Binding-site contacts:
Ligand atom O2 contacts residue MAN7 of chain 2.I at 3.0 Å (h-bond).
Ligand atom C3 contacts residue MAN7 of chain 2.I at 3.2 Å.
Ligand atom C2 contacts residue MAN7 of chain 2.I at 2.3 Å.
Ligand atom O3 contacts residue MAN8 of chain 2.I at 3.0 Å.
Ligand atom C3 contacts residue MAN8 of chain 2.I at 3.6 Å.
Ligand atom O5 contacts residue MAN7 of chain 2.I at 2.6 Å (h-bond).
Ligand atom C4 contacts residue MAN8 of chain 2.I at 4.1 Å.
Ligand atom O3 contacts residue MAN7 of chain 2.I at 3.9 Å.
Ligand atom C5 contacts residue MAN7 of chain 2.I at 3.1 Å.
Ligand atom C4 contacts residue MAN7 of chain 2.I at 4.1 Å.
Ligand atom O4 contacts residue MAN8 of chain 2.I at 3.4 Å (h-bond).
Ligand atom C6 contacts residue MAN7 of chain 2.I at 4.2 Å.
Ligand atom C1 contacts residue MAN7 of chain 2.I at 1.7 Å.

A small-molecule ligand and the protein it binds are described below.
Small molecule (SMILES): OC[C@H]1O[C@H](O)[C@@H](O)[C@@H](O)[C@@H]1O